Sequence of chain 1.A:
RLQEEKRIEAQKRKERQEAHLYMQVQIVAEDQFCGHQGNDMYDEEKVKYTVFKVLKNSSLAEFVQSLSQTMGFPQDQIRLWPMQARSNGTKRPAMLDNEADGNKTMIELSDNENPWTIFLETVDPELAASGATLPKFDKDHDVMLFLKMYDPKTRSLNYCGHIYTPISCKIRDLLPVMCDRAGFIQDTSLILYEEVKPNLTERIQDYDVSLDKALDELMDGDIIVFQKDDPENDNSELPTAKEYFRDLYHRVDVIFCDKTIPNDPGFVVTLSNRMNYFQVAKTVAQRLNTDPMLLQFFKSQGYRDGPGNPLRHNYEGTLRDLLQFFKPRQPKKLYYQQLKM

A protein and the small-molecule ligand that binds it are described below.
Small molecule (SMILES): NCCCC[C@@H](C=O)NC(=O)[C@H](CCCN=C(N)N)NC(=O)[C@H](CCCCN)NC(=O)[C@H](CCCCN)NC(=O)[C@H](CCCCN)NC(=O)[C@@H](N)CCCN=C(N)N

Binding-site contacts:
Ligand atom CG contacts residue ARG94 of chain 1.A at 4.0 Å.
Ligand atom N contacts residue LEU226 of chain 1.A at 2.8 Å (h-bond).
Ligand atom NH2 contacts residue SER95 of chain 1.A at 3.8 Å.
Ligand atom NZ contacts residue ASP230 of chain 1.A at 3.2 Å (salt-bridge).
Ligand atom CE contacts residue MET227 of chain 1.A at 3.4 Å (hydrophobic).
Ligand atom CA contacts residue MET227 of chain 1.A at 3.9 Å (hydrophobic).
Ligand atom CB contacts residue GLU225 of chain 1.A at 4.0 Å.
Ligand atom O contacts residue GLU225 of chain 1.A at 3.9 Å.
Ligand atom CD contacts residue ILE175 of chain 1.A at 3.9 Å (hydrophobic).
Ligand atom C contacts residue MET227 of chain 1.A at 3.6 Å (hydrophobic).
Ligand atom CE contacts residue ARG94 of chain 1.A at 3.9 Å.
Ligand atom CG contacts residue ASN96 of chain 1.A at 3.7 Å.
Ligand atom NH1 contacts residue GLN92 of chain 1.A at 3.7 Å.
Ligand atom N contacts residue MET227 of chain 1.A at 3.6 Å (h-bond).
Ligand atom O contacts residue ASP220 of chain 1.A at 2.5 Å (salt-bridge).
Ligand atom CA contacts residue LEU226 of chain 1.A at 3.7 Å (hydrophobic).
Ligand atom CB contacts residue LEU226 of chain 1.A at 3.7 Å (hydrophobic).
Ligand atom NZ contacts residue ASP228 of chain 1.A at 2.6 Å (salt-bridge).
Ligand atom N contacts residue ASP220 of chain 1.A at 3.3 Å (salt-bridge).
Ligand atom O contacts residue GLU225 of chain 1.A at 3.6 Å (salt-bridge).
Ligand atom CE contacts residue ASP150 of chain 1.A at 3.5 Å.
Ligand atom NZ contacts residue MET227 of chain 1.A at 3.6 Å.
Ligand atom NZ contacts residue ASP150 of chain 1.A at 2.6 Å (salt-bridge).
Ligand atom CB contacts residue ASP220 of chain 1.A at 3.6 Å.
Ligand atom O contacts residue MET227 of chain 1.A at 3.7 Å.
Ligand atom CE contacts residue LYS147 of chain 1.A at 3.9 Å.
Ligand atom CD contacts residue GLU225 of chain 1.A at 3.4 Å.
Ligand atom CA contacts residue GLU225 of chain 1.A at 3.6 Å.
Ligand atom CA contacts residue ASP220 of chain 1.A at 3.5 Å.
Ligand atom CE contacts residue ASP228 of chain 1.A at 3.6 Å.
Ligand atom NZ contacts residue GLU225 of chain 1.A at 2.6 Å (salt-bridge).
Ligand atom CG contacts residue GLU225 of chain 1.A at 3.6 Å.
Ligand atom C contacts residue LEU226 of chain 1.A at 3.6 Å (hydrophobic).
Ligand atom CD contacts residue ASP150 of chain 1.A at 3.7 Å.
Ligand atom CB contacts residue ASN96 of chain 1.A at 3.1 Å.
Ligand atom CG contacts residue LEU226 of chain 1.A at 3.7 Å (hydrophobic).
Ligand atom NZ contacts residue LYS147 of chain 1.A at 4.0 Å.
Ligand atom C contacts residue ASP220 of chain 1.A at 3.1 Å.
Ligand atom CE contacts residue GLU225 of chain 1.A at 3.4 Å.
Ligand atom N contacts residue MET227 of chain 1.A at 3.9 Å.